A small-molecule ligand and the protein it binds are described below.
Small molecule (SMILES): CC(=O)N[C@@H]1[C@@H](O)[C@H](O)[C@@H](CO)O[C@H]1O

Binding-site contacts:
Ligand atom C5 contacts residue ASN278 of chain 1.C at 3.6 Å.
Ligand atom O5 contacts residue ASN278 of chain 1.C at 2.4 Å (h-bond).
Ligand atom C1 contacts residue GLY48 of chain 1.C at 4.0 Å.
Ligand atom C8 contacts residue ASP276 of chain 1.C at 3.3 Å.
Ligand atom N2 contacts residue ASN278 of chain 1.C at 2.6 Å (h-bond).
Ligand atom O7 contacts residue ASN278 of chain 1.C at 3.3 Å (h-bond).
Ligand atom C8 contacts residue CYS277 of chain 1.C at 3.9 Å (hydrophobic).
Ligand atom C7 contacts residue ASP276 of chain 1.C at 4.5 Å.
Ligand atom C7 contacts residue ASN278 of chain 1.C at 3.2 Å.
Ligand atom C2 contacts residue ASN278 of chain 1.C at 2.1 Å.
Ligand atom O3 contacts residue ASN278 of chain 1.C at 4.5 Å.
Ligand atom C4 contacts residue ASN278 of chain 1.C at 4.0 Å.
Ligand atom C8 contacts residue ASN278 of chain 1.C at 4.3 Å.
Ligand atom O6 contacts residue GLY48 of chain 1.C at 4.1 Å.
Ligand atom C3 contacts residue ASN278 of chain 1.C at 3.6 Å.
Ligand atom O6 contacts residue ARG47 of chain 1.C at 4.1 Å.
Ligand atom C5 contacts residue GLY48 of chain 1.C at 4.3 Å.
Ligand atom O5 contacts residue GLY48 of chain 1.C at 4.0 Å.
Ligand atom C1 contacts residue ASN278 of chain 1.C at 1.4 Å.

Sequence of chain 1.C:
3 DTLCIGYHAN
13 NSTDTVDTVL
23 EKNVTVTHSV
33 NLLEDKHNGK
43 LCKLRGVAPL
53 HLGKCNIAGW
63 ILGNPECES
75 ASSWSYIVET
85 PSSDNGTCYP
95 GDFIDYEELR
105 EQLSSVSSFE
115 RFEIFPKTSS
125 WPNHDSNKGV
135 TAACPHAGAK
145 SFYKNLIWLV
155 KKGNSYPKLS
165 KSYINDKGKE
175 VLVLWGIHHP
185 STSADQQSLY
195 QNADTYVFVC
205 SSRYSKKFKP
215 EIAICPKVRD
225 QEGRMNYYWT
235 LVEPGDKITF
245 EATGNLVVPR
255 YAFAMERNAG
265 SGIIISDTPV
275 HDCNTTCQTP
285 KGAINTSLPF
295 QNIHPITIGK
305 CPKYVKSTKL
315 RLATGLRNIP